Binding-site contacts:
Ligand atom O2B contacts residue GLY356 of chain 1.A at 3.3 Å (h-bond).
Ligand atom O3B contacts residue GLY356 of chain 1.A at 3.3 Å (h-bond).
Ligand atom O2G contacts residue MG1 of chain 1.L at 2.3 Å.
Ligand atom O3B contacts residue ARG515 of chain 1.A at 3.1 Å (salt-bridge).
Ligand atom O3G contacts residue MG1 of chain 1.L at 3.5 Å.
Ligand atom N1 contacts residue CYS311 of chain 1.A at 3.4 Å (h-bond).
Ligand atom PB contacts residue LYS359 of chain 1.A at 3.5 Å.
Ligand atom C5 contacts residue ILE357 of chain 1.A at 3.5 Å (hydrophobic).
Ligand atom O2' contacts residue THR299 of chain 1.A at 2.9 Å (h-bond).
Ligand atom C4 contacts residue ILE514 of chain 1.A at 3.6 Å (hydrophobic).
Ligand atom O2A contacts residue THR361 of chain 1.A at 3.1 Å (h-bond).
Ligand atom C6 contacts residue ILE357 of chain 1.A at 3.6 Å (hydrophobic).
Ligand atom O1B contacts residue THR360 of chain 1.A at 3.1 Å (h-bond).
Ligand atom N6 contacts residue CYS311 of chain 1.A at 2.9 Å (h-bond).
Ligand atom O2A contacts residue GLY358 of chain 1.A at 3.4 Å.
Ligand atom O2G contacts residue ARG157 of chain 1.B at 3.4 Å (salt-bridge).
Ligand atom O3G contacts residue LYS359 of chain 1.A at 2.7 Å (salt-bridge).
Ligand atom C5 contacts residue ILE514 of chain 1.A at 3.5 Å (hydrophobic).
Ligand atom S1G contacts residue ARG515 of chain 1.A at 3.5 Å (salt-bridge).
Ligand atom O1B contacts residue LYS359 of chain 1.A at 3.5 Å (salt-bridge).
Ligand atom S1G contacts residue ARG128 of chain 1.B at 3.4 Å (salt-bridge).
Ligand atom O4' contacts residue ARG515 of chain 1.A at 3.3 Å.
Ligand atom O2B contacts residue GLY358 of chain 1.A at 3.1 Å (h-bond).
Ligand atom S1G contacts residue ARG157 of chain 1.B at 3.4 Å (salt-bridge).
Ligand atom C6 contacts residue ILE514 of chain 1.A at 3.5 Å (hydrophobic).
Ligand atom O2G contacts residue ARG128 of chain 1.B at 3.2 Å (salt-bridge).
Ligand atom O2B contacts residue ILE357 of chain 1.A at 3.1 Å (h-bond).
Ligand atom O3A contacts residue GLY358 of chain 1.A at 3.1 Å (h-bond).
Ligand atom O1A contacts residue ARG515 of chain 1.A at 3.0 Å (salt-bridge).
Ligand atom O2B contacts residue LYS359 of chain 1.A at 2.3 Å (salt-bridge).
Ligand atom C8 contacts residue GLY356 of chain 1.A at 3.3 Å.
Ligand atom O1B contacts residue MG1 of chain 1.L at 2.5 Å.
Ligand atom PG contacts residue MG1 of chain 1.L at 3.3 Å.
Ligand atom N7 contacts residue ILE357 of chain 1.A at 2.8 Å (h-bond).
Ligand atom O3G contacts residue ASN456 of chain 1.A at 3.4 Å (h-bond).
Ligand atom O3' contacts residue THR299 of chain 1.A at 2.8 Å (h-bond).
Ligand atom N6 contacts residue ILE357 of chain 1.A at 2.9 Å (h-bond).
Ligand atom N7 contacts residue GLY356 of chain 1.A at 3.5 Å (h-bond).
Ligand atom N7 contacts residue GLY358 of chain 1.A at 3.4 Å (h-bond).
Ligand atom N6 contacts residue VAL310 of chain 1.A at 3.3 Å.

The small molecule below binds the protein below.
Small molecule (SMILES): Nc1ncnc2c1ncn2[C@@H]1O[C@H](COP(=O)(O)OP(=O)(O)OP(O)(O)=S)[C@@H](O)[C@H]1O

Sequence of chain 1.A:
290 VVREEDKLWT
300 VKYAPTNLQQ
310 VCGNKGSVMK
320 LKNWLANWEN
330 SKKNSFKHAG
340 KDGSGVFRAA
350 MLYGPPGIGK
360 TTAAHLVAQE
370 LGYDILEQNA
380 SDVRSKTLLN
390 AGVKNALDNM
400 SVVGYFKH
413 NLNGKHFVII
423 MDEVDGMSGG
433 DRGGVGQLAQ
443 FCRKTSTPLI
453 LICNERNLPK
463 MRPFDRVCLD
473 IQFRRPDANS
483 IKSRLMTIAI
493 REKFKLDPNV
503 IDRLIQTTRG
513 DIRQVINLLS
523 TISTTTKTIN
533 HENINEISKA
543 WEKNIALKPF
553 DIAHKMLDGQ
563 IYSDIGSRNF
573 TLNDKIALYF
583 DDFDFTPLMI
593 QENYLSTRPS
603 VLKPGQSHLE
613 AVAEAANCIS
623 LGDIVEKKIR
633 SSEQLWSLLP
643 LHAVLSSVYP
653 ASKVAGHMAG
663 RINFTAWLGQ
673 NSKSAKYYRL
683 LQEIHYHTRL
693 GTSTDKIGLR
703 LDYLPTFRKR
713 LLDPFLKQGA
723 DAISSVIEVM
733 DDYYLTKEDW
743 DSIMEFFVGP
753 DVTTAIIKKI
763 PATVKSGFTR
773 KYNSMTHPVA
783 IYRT

Sequence of chain 1.B:
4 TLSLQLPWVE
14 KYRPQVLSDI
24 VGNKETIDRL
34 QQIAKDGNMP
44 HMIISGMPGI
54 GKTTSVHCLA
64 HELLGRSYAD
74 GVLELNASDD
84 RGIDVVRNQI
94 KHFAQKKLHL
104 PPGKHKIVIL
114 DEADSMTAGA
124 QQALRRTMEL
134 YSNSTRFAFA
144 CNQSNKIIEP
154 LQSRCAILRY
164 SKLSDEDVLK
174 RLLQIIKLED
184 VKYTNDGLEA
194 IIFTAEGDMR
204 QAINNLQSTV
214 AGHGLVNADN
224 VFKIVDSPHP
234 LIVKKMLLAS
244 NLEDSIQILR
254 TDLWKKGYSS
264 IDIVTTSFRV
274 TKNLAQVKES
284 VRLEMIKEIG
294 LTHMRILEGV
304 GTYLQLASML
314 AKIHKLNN